Sequence of chain 1.E:
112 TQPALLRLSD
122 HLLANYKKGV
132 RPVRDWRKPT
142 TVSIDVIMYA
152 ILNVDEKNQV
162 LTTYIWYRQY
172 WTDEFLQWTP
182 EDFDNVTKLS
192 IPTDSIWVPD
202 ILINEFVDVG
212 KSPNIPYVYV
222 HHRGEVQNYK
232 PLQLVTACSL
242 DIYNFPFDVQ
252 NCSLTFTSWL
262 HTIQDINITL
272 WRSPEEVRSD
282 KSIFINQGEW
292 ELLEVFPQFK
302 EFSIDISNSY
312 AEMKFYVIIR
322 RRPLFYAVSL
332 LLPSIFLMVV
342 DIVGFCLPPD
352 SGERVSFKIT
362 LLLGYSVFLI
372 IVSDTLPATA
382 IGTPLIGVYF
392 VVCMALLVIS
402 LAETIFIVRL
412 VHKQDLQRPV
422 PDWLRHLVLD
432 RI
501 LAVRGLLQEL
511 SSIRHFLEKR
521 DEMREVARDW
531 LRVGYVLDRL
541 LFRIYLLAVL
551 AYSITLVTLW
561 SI

Binding-site contacts:
Ligand atom C6 contacts residue TYR317 of chain 1.E at 3.9 Å (hydrophobic).
Ligand atom C1 contacts residue ASN252 of chain 1.E at 1.4 Å.
Ligand atom C1 contacts residue TYR317 of chain 1.E at 4.5 Å (hydrophobic).
Ligand atom C4 contacts residue ASN252 of chain 1.E at 4.2 Å.
Ligand atom O4 contacts residue TYR317 of chain 1.E at 4.2 Å.
Ligand atom C5 contacts residue ASN252 of chain 1.E at 3.6 Å.
Ligand atom O3 contacts residue GLN299 of chain 1.E at 3.8 Å.
Ligand atom C7 contacts residue ASN252 of chain 1.E at 3.5 Å.
Ligand atom O7 contacts residue TYR317 of chain 1.E at 3.9 Å.
Ligand atom C3 contacts residue ASN252 of chain 1.E at 3.8 Å.
Ligand atom O5 contacts residue TYR317 of chain 1.E at 4.3 Å.
Ligand atom C7 contacts residue ILE319 of chain 1.E at 4.2 Å (hydrophobic).
Ligand atom C8 contacts residue GLU295 of chain 1.E at 4.5 Å.
Ligand atom O5 contacts residue ASN252 of chain 1.E at 2.4 Å (h-bond).
Ligand atom O6 contacts residue ASN252 of chain 1.E at 4.5 Å.
Ligand atom N2 contacts residue ASN252 of chain 1.E at 2.9 Å (h-bond).
Ligand atom C5 contacts residue TYR317 of chain 1.E at 3.8 Å (hydrophobic).
Ligand atom O7 contacts residue ASN252 of chain 1.E at 3.8 Å.
Ligand atom C2 contacts residue ASN252 of chain 1.E at 2.5 Å.
Ligand atom O7 contacts residue GLN299 of chain 1.E at 4.1 Å.
Ligand atom N2 contacts residue ILE319 of chain 1.E at 3.8 Å.
Ligand atom C8 contacts residue ILE319 of chain 1.E at 3.6 Å (hydrophobic).

A protein and the small-molecule ligand that binds it are described below.
Small molecule (SMILES): CC(=O)N[C@H]1[C@H](O[C@H]2[C@H](O)[C@@H](NC(C)=O)CO[C@@H]2CO)O[C@H](CO)[C@@H](O)[C@@H]1O